Sequence of chain 1.A:
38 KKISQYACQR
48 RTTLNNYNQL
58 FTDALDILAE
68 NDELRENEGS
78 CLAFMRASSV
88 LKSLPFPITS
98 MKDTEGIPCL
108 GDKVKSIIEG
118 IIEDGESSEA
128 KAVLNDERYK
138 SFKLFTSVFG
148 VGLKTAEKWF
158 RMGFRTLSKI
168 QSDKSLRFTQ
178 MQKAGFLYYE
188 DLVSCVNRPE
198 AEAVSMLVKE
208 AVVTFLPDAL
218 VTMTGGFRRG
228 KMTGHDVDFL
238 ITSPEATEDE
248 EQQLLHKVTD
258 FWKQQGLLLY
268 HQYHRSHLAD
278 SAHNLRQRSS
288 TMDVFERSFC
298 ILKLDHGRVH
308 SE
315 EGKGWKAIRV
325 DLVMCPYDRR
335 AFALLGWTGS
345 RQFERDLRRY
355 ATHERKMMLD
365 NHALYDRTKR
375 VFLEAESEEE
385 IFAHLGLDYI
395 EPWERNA

The small molecule below binds the protein below.
Small molecule (SMILES): Nc1ccn([C@H]2CC[C@@H](CO[P](=O)(O)O[P](=O)(O)OP(=O)(O)O)O2)c(=O)n1

Binding-site contacts:
Ligand atom N4 contacts residue ARG345 of chain 1.A at 3.4 Å (salt-bridge).
Ligand atom O1B contacts residue ASP235 of chain 1.A at 3.2 Å (salt-bridge).
Ligand atom O1B contacts residue GLY222 of chain 1.A at 3.5 Å.
Ligand atom O3A contacts residue MG1 of chain 1.F at 3.6 Å.
Ligand atom N4 contacts residue ALA279 of chain 1.A at 2.9 Å (h-bond).
Ligand atom C5' contacts residue ASP235 of chain 1.A at 3.7 Å.
Ligand atom C2' contacts residue GLY343 of chain 1.A at 3.5 Å.
Ligand atom PB contacts residue MG1 of chain 1.F at 3.2 Å.
Ligand atom O3G contacts residue HIS232 of chain 1.A at 3.3 Å (h-bond).
Ligand atom C2 contacts residue DG6 of chain 1.C at 3.7 Å.
Ligand atom C2 contacts residue LEU282 of chain 1.A at 3.5 Å (hydrophobic).
Ligand atom O3G contacts residue GLY231 of chain 1.A at 3.3 Å.
Ligand atom O2A contacts residue MG1 of chain 1.F at 2.3 Å.
Ligand atom O1G contacts residue ASP233 of chain 1.A at 2.8 Å (salt-bridge).
Ligand atom N1 contacts residue LEU282 of chain 1.A at 3.5 Å.
Ligand atom O2A contacts residue ASP233 of chain 1.A at 3.0 Å (salt-bridge).
Ligand atom O1G contacts residue MG1 of chain 1.F at 2.1 Å.
Ligand atom N4 contacts residue ASN281 of chain 1.A at 3.4 Å (h-bond).
Ligand atom O1G contacts residue HIS232 of chain 1.A at 2.7 Å (h-bond).
Ligand atom O2A contacts residue ASP235 of chain 1.A at 3.3 Å (salt-bridge).
Ligand atom O3B contacts residue MG1 of chain 1.F at 3.6 Å.
Ligand atom O2B contacts residue GLY223 of chain 1.A at 3.6 Å (h-bond).
Ligand atom N4 contacts residue DG6 of chain 1.C at 3.0 Å (h-bond).
Ligand atom O2 contacts residue GLU348 of chain 1.A at 3.6 Å.
Ligand atom O1B contacts residue MG1 of chain 1.F at 2.2 Å.
Ligand atom N3 contacts residue ARG345 of chain 1.A at 3.6 Å.
Ligand atom O3G contacts residue LYS228 of chain 1.A at 3.2 Å (salt-bridge).
Ligand atom C5 contacts residue ALA279 of chain 1.A at 3.7 Å (hydrophobic).
Ligand atom O1B contacts residue GLY223 of chain 1.A at 2.8 Å (h-bond).
Ligand atom O2B contacts residue ARG226 of chain 1.A at 2.8 Å (salt-bridge).
Ligand atom PA contacts residue MG1 of chain 1.F at 3.5 Å.
Ligand atom PG contacts residue MG1 of chain 1.F at 3.4 Å.
Ligand atom C4 contacts residue ARG345 of chain 1.A at 3.7 Å.
Ligand atom PG contacts residue HIS232 of chain 1.A at 3.3 Å.
Ligand atom O1A contacts residue HIS232 of chain 1.A at 3.5 Å.
Ligand atom C4' contacts residue TRP341 of chain 1.A at 3.3 Å (hydrophobic).
Ligand atom O2G contacts residue HIS232 of chain 1.A at 3.0 Å (h-bond).
Ligand atom O2 contacts residue DG6 of chain 1.C at 2.9 Å (h-bond).
Ligand atom O2A contacts residue HIS232 of chain 1.A at 3.4 Å.
Ligand atom N3 contacts residue DG6 of chain 1.C at 3.0 Å (h-bond).